Sequence of chain 1.A:
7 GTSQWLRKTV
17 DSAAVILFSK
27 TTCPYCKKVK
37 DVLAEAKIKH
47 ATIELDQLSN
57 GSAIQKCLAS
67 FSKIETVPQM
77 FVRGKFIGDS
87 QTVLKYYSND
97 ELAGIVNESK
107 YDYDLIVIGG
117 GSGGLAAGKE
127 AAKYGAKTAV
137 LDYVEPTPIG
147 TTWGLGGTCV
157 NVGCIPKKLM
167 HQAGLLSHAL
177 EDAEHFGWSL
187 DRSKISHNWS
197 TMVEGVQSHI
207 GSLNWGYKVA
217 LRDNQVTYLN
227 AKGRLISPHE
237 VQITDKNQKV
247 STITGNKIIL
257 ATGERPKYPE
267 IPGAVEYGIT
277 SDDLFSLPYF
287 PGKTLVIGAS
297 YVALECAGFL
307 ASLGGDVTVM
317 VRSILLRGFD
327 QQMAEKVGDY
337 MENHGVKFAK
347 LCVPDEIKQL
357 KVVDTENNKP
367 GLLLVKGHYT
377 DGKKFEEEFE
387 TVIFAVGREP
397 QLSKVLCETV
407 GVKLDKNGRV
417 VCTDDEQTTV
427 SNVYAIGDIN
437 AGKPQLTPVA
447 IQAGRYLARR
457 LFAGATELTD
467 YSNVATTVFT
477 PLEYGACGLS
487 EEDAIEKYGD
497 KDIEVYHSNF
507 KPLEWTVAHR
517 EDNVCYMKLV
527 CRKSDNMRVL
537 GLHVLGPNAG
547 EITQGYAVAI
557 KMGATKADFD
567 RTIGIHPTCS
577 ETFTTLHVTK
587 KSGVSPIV

The protein below binds the small molecule below.
Small molecule (SMILES): COc1ccc(C)cc1NC(=O)Nn1cnnc1

Binding-site contacts:
Ligand atom C3 contacts residue TYR139 of chain 1.A at 3.6 Å (hydrophobic).
Ligand atom C1 contacts residue TYR139 of chain 1.A at 3.9 Å (hydrophobic).
Ligand atom C1 contacts residue LYS242 of chain 1.A at 3.8 Å.
Ligand atom C2 contacts residue TYR139 of chain 1.A at 3.9 Å (hydrophobic).
Ligand atom C7 contacts residue TYR139 of chain 1.A at 3.7 Å (hydrophobic).
Ligand atom C5 contacts residue TYR139 of chain 1.A at 3.5 Å (hydrophobic).
Ligand atom C4 contacts residue LYS242 of chain 1.A at 3.7 Å.
Ligand atom N2 contacts residue TYR139 of chain 1.A at 3.5 Å (h-bond).
Ligand atom N4 contacts residue GLU141 of chain 1.A at 3.7 Å.
Ligand atom C4 contacts residue ASN226 of chain 1.A at 4.3 Å.
Ligand atom N contacts residue GLN244 of chain 1.A at 3.8 Å.
Ligand atom N contacts residue TYR139 of chain 1.A at 4.1 Å.
Ligand atom C10 contacts residue TYR139 of chain 1.A at 3.6 Å (hydrophobic).
Ligand atom C5 contacts residue LYS228 of chain 1.A at 3.6 Å.
Ligand atom C7 contacts residue LYS242 of chain 1.A at 4.0 Å.
Ligand atom C4 contacts residue TYR139 of chain 1.A at 3.4 Å (hydrophobic).
Ligand atom C9 contacts residue PRO142 of chain 1.A at 3.7 Å (hydrophobic).
Ligand atom C4 contacts residue ASP241 of chain 1.A at 4.0 Å.
Ligand atom N4 contacts residue PRO142 of chain 1.A at 4.0 Å.
Ligand atom C6 contacts residue TYR139 of chain 1.A at 3.4 Å (hydrophobic).
Ligand atom C5 contacts residue ASN226 of chain 1.A at 3.8 Å.
Ligand atom N3 contacts residue PRO142 of chain 1.A at 3.8 Å.
Ligand atom C10 contacts residue GLU141 of chain 1.A at 3.2 Å.
Ligand atom C3 contacts residue LYS242 of chain 1.A at 3.5 Å.
Ligand atom C contacts residue LYS242 of chain 1.A at 3.8 Å.
Ligand atom C5 contacts residue LYS242 of chain 1.A at 4.0 Å.
Ligand atom C10 contacts residue PRO142 of chain 1.A at 3.7 Å (hydrophobic).
Ligand atom C2 contacts residue LYS242 of chain 1.A at 3.4 Å.
Ligand atom C8 contacts residue TYR139 of chain 1.A at 4.0 Å (hydrophobic).
Ligand atom C3 contacts residue ASN226 of chain 1.A at 3.9 Å.
Ligand atom C4 contacts residue THR240 of chain 1.A at 4.4 Å.
Ligand atom N1 contacts residue TYR139 of chain 1.A at 2.8 Å (h-bond).
Ligand atom O contacts residue LYS242 of chain 1.A at 4.3 Å.
Ligand atom C5 contacts residue ASP241 of chain 1.A at 3.7 Å.
Ligand atom C5 contacts residue THR240 of chain 1.A at 3.1 Å.
Ligand atom N2 contacts residue PRO142 of chain 1.A at 3.8 Å.
Ligand atom C5 contacts residue ALA227 of chain 1.A at 3.6 Å (hydrophobic).
Ligand atom N1 contacts residue PRO142 of chain 1.A at 4.2 Å.
Ligand atom C6 contacts residue ASP241 of chain 1.A at 3.9 Å.
Ligand atom C6 contacts residue LYS242 of chain 1.A at 3.8 Å.